This small molecule binds to this protein.
Small molecule (SMILES): C[C@H](C(=O)O)c1ccc2c(c1)[nH]c1ccc(Cl)cc12

Binding-site contacts:
Ligand atom C14 contacts residue TYR154 of chain 1.A at 3.5 Å (hydrophobic).
Ligand atom C4A contacts residue THR172 of chain 1.A at 4.3 Å.
Ligand atom CL contacts residue LEU177 of chain 1.A at 3.5 Å.
Ligand atom O13 contacts residue PRO242 of chain 1.A at 4.2 Å.
Ligand atom C4 contacts residue THR172 of chain 1.A at 3.5 Å.
Ligand atom C4 contacts residue HIS175 of chain 1.A at 4.4 Å.
Ligand atom C7 contacts residue ARG152 of chain 1.A at 3.9 Å.
Ligand atom C10 contacts residue ARG152 of chain 1.A at 3.9 Å.
Ligand atom C4B contacts residue GLY174 of chain 1.A at 3.7 Å.
Ligand atom C6 contacts residue PRO242 of chain 1.A at 3.8 Å (hydrophobic).
Ligand atom CL contacts residue VAL247 of chain 1.A at 3.6 Å.
Ligand atom C5 contacts residue THR172 of chain 1.A at 4.1 Å.
Ligand atom CL contacts residue VAL360 of chain 1.A at 3.6 Å.
Ligand atom C4A contacts residue GLY174 of chain 1.A at 3.4 Å.
Ligand atom C4 contacts residue VAL247 of chain 1.A at 4.2 Å (hydrophobic).
Ligand atom C5 contacts residue GLY174 of chain 1.A at 3.8 Å.
Ligand atom C2 contacts residue GLY174 of chain 1.A at 3.9 Å.
Ligand atom C14 contacts residue ARG152 of chain 1.A at 2.9 Å.
Ligand atom C1 contacts residue MET362 of chain 1.A at 3.6 Å (hydrophobic).
Ligand atom C10 contacts residue TYR154 of chain 1.A at 4.3 Å (hydrophobic).
Ligand atom C3 contacts residue THR172 of chain 1.A at 4.4 Å.
Ligand atom C9A contacts residue GLY174 of chain 1.A at 3.3 Å.
Ligand atom C1 contacts residue GLY174 of chain 1.A at 3.6 Å.
Ligand atom C2 contacts residue MET362 of chain 1.A at 3.2 Å (hydrophobic).
Ligand atom C3 contacts residue VAL247 of chain 1.A at 3.8 Å (hydrophobic).
Ligand atom CL contacts residue ARG176 of chain 1.A at 3.5 Å.
Ligand atom C4 contacts residue GLY174 of chain 1.A at 3.7 Å.
Ligand atom C3 contacts residue HIS175 of chain 1.A at 4.2 Å.
Ligand atom N9 contacts residue GLY174 of chain 1.A at 3.8 Å.
Ligand atom C3 contacts residue ARG176 of chain 1.A at 4.4 Å.
Ligand atom C11 contacts residue TYR154 of chain 1.A at 3.8 Å (hydrophobic).
Ligand atom O12 contacts residue TYR154 of chain 1.A at 2.8 Å (h-bond).
Ligand atom C5 contacts residue PRO242 of chain 1.A at 4.0 Å (hydrophobic).
Ligand atom C3 contacts residue MET362 of chain 1.A at 4.2 Å (hydrophobic).
Ligand atom C8A contacts residue GLY174 of chain 1.A at 4.1 Å.
Ligand atom C6 contacts residue ARG152 of chain 1.A at 4.2 Å.
Ligand atom C8 contacts residue ARG152 of chain 1.A at 4.3 Å.
Ligand atom CL contacts residue HIS175 of chain 1.A at 3.8 Å.
Ligand atom O12 contacts residue PRO242 of chain 1.A at 4.2 Å.
Ligand atom C3 contacts residue GLY174 of chain 1.A at 3.9 Å.

Sequence of chain 1.A:
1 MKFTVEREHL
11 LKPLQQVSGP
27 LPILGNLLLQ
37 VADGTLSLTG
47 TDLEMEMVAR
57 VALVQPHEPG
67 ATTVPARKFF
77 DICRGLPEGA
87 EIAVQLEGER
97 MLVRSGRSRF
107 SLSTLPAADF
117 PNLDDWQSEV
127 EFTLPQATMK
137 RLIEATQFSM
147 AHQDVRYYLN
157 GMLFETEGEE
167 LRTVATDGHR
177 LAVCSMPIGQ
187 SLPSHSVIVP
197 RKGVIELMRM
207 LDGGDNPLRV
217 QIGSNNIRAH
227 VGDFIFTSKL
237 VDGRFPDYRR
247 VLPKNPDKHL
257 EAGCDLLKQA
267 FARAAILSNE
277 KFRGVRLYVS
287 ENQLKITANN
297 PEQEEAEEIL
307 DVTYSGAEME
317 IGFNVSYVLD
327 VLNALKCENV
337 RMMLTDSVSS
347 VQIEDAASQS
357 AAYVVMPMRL